Sequence of chain 1.M:
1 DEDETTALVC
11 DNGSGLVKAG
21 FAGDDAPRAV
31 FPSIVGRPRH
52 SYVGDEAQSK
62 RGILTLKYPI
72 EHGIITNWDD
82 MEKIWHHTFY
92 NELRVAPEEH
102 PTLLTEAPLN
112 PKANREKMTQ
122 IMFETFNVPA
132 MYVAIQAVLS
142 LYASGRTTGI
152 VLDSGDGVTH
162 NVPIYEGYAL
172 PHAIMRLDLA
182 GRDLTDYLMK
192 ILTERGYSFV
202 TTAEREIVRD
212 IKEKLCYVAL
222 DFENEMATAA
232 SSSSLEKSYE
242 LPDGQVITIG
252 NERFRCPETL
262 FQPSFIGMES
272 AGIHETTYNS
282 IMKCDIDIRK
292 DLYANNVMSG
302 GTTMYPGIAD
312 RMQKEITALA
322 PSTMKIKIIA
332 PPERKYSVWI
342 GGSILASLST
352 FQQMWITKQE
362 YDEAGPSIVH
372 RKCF

Binding-site contacts:
Ligand atom C15 contacts residue GLU207 of chain 1.M at 3.6 Å.
Ligand atom O2 contacts residue LEU16 of chain 1.M at 3.8 Å.
Ligand atom O1 contacts residue LEU16 of chain 1.M at 3.7 Å.
Ligand atom N1 contacts residue ARG183 of chain 1.M at 3.6 Å.
Ligand atom C16 contacts residue ASP157 of chain 1.M at 3.8 Å.
Ligand atom C8 contacts residue GLU207 of chain 1.M at 3.5 Å.
Ligand atom O5 contacts residue ARG183 of chain 1.M at 3.7 Å.
Ligand atom C20 contacts residue GLU207 of chain 1.M at 3.5 Å.
Ligand atom C17 contacts residue TYR69 of chain 1.M at 3.7 Å (hydrophobic).
Ligand atom C17 contacts residue ARG206 of chain 1.M at 3.6 Å.
Ligand atom C10 contacts residue TYR69 of chain 1.M at 3.5 Å (hydrophobic).
Ligand atom S1 contacts residue ARG206 of chain 1.M at 3.4 Å.
Ligand atom O4 contacts residue GLU207 of chain 1.M at 2.8 Å (salt-bridge).
Ligand atom O3 contacts residue GLU207 of chain 1.M at 3.6 Å.
Ligand atom C9 contacts residue TYR69 of chain 1.M at 3.7 Å (hydrophobic).
Ligand atom C12 contacts residue GLY15 of chain 1.M at 3.1 Å.
Ligand atom C18 contacts residue ARG183 of chain 1.M at 3.5 Å.
Ligand atom O5 contacts residue THR186 of chain 1.M at 2.7 Å (h-bond).
Ligand atom C14 contacts residue ASP157 of chain 1.M at 3.7 Å.
Ligand atom S1 contacts residue GLU207 of chain 1.M at 3.6 Å (salt-bridge).
Ligand atom C5 contacts residue GLU207 of chain 1.M at 3.4 Å.
Ligand atom O4 contacts residue ARG210 of chain 1.M at 3.0 Å (salt-bridge).
Ligand atom C2 contacts residue ARG210 of chain 1.M at 3.3 Å.
Ligand atom N1 contacts residue ASP157 of chain 1.M at 2.7 Å (salt-bridge).
Ligand atom C16 contacts residue TYR69 of chain 1.M at 3.6 Å (hydrophobic).
Ligand atom O3 contacts residue TYR69 of chain 1.M at 2.8 Å (h-bond).
Ligand atom C6 contacts residue PRO32 of chain 1.M at 3.8 Å (hydrophobic).
Ligand atom O5 contacts residue ARG210 of chain 1.M at 3.4 Å.
Ligand atom C1 contacts residue ARG210 of chain 1.M at 3.8 Å.
Ligand atom C19 contacts residue ARG210 of chain 1.M at 3.3 Å.
Ligand atom C10 contacts residue ILE34 of chain 1.M at 3.7 Å (hydrophobic).
Ligand atom C18 contacts residue ASP157 of chain 1.M at 3.7 Å.
Ligand atom C17 contacts residue GLU207 of chain 1.M at 3.2 Å.
Ligand atom O5 contacts residue LYS213 of chain 1.M at 3.7 Å.
Ligand atom C1 contacts residue LEU16 of chain 1.M at 3.7 Å (hydrophobic).
Ligand atom C20 contacts residue GLN59 of chain 1.M at 3.3 Å.
Ligand atom O5 contacts residue ASP157 of chain 1.M at 3.6 Å.
Ligand atom C13 contacts residue GLY15 of chain 1.M at 3.5 Å.
Ligand atom C18 contacts residue THR186 of chain 1.M at 3.6 Å.
Ligand atom C11 contacts residue TYR69 of chain 1.M at 3.7 Å (hydrophobic).

This protein binds this small molecule.
Small molecule (SMILES): C/C1=C/C(=O)O[C@@H]2C[C@@H](CC[C@H](C)/C=C\CC1)O[C@@](O)([C@@H]1CSC(=O)N1)C2